Sequence of chain 1.F:
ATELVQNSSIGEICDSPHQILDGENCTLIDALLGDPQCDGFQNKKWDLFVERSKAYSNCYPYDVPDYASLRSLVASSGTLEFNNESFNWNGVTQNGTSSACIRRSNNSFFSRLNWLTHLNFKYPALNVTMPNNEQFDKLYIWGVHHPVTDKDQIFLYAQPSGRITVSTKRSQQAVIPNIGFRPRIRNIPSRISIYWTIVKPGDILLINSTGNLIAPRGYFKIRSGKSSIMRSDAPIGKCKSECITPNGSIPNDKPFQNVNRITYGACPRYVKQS

The protein below binds the small molecule below.
Small molecule (SMILES): CC(=O)N[C@@H]1[C@@H](O)[C@H](O)[C@@H](CO)O[C@H]1O

Binding-site contacts:
Ligand atom C1 contacts residue ASN108 of chain 1.F at 1.4 Å.
Ligand atom C5 contacts residue ASN108 of chain 1.F at 3.4 Å.
Ligand atom N2 contacts residue ASN108 of chain 1.F at 3.4 Å (h-bond).
Ligand atom C6 contacts residue ASN108 of chain 1.F at 4.3 Å.
Ligand atom C3 contacts residue ASN108 of chain 1.F at 3.9 Å.
Ligand atom O5 contacts residue ASN108 of chain 1.F at 2.0 Å (h-bond).
Ligand atom O6 contacts residue ASN108 of chain 1.F at 3.9 Å.
Ligand atom C4 contacts residue ASN108 of chain 1.F at 4.1 Å.
Ligand atom C2 contacts residue ASN108 of chain 1.F at 2.7 Å.
Ligand atom C1 contacts residue ARG106 of chain 1.F at 4.3 Å.